Binding-site contacts:
Ligand atom O5 contacts residue ASN82 of chain 1.D at 2.5 Å (h-bond).
Ligand atom O7 contacts residue ASN79 of chain 1.D at 2.7 Å (h-bond).
Ligand atom O7 contacts residue GLU108 of chain 1.M at 3.5 Å (salt-bridge).
Ligand atom O5 contacts residue GLU67 of chain 1.D at 4.2 Å.
Ligand atom C1 contacts residue ASN82 of chain 1.D at 1.5 Å.
Ligand atom C3 contacts residue ASN82 of chain 1.D at 3.7 Å.
Ligand atom C7 contacts residue GLU108 of chain 1.M at 3.8 Å.
Ligand atom C7 contacts residue ASN79 of chain 1.D at 3.0 Å.
Ligand atom C5 contacts residue ASN82 of chain 1.D at 3.8 Å.
Ligand atom N2 contacts residue ASN79 of chain 1.D at 4.0 Å.
Ligand atom C8 contacts residue HIS75 of chain 1.D at 3.1 Å.
Ligand atom O7 contacts residue ASN82 of chain 1.D at 3.9 Å.
Ligand atom C8 contacts residue ASN79 of chain 1.D at 2.8 Å.
Ligand atom C4 contacts residue ASN82 of chain 1.D at 4.3 Å.
Ligand atom O7 contacts residue GLU64 of chain 1.N at 3.8 Å.
Ligand atom N2 contacts residue ASN82 of chain 1.D at 2.9 Å (h-bond).
Ligand atom C2 contacts residue ASN82 of chain 1.D at 2.4 Å.
Ligand atom C7 contacts residue ASN82 of chain 1.D at 3.6 Å.
Ligand atom C8 contacts residue GLU108 of chain 1.M at 3.3 Å.
Ligand atom O6 contacts residue ASN82 of chain 1.D at 4.2 Å.
Ligand atom C7 contacts residue HIS75 of chain 1.D at 4.5 Å.

A protein and the small-molecule ligand that binds it are described below.
Small molecule (SMILES): CC(=O)N[C@@H]1[C@@H](O)[C@H](O)[C@@H](CO)O[C@H]1O

Sequence of chain 1.M:
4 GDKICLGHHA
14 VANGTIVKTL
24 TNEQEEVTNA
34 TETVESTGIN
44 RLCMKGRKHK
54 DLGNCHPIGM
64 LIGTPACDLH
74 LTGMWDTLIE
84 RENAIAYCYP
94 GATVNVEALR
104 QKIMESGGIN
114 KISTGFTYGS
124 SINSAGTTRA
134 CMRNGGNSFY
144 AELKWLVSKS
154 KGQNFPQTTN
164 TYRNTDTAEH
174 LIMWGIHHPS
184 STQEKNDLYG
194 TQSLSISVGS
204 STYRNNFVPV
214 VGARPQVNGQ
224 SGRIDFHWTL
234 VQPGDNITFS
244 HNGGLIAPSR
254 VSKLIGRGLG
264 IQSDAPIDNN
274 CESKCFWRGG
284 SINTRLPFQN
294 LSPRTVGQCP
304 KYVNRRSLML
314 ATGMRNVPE

Sequence of chain 1.N:
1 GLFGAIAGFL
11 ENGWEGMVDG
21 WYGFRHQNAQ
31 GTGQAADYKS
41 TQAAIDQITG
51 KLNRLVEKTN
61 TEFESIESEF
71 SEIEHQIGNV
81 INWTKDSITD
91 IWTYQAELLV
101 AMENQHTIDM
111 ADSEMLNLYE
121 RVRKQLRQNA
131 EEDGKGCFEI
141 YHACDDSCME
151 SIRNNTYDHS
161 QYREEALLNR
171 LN

Sequence of chain 1.D:
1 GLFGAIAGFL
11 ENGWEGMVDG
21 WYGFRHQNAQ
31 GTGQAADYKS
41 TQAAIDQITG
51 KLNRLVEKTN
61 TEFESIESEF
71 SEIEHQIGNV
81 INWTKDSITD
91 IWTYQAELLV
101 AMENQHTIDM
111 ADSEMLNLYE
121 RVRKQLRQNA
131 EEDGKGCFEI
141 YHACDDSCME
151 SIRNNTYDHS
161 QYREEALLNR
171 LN